The protein below binds the small molecule below.
Small molecule (SMILES): CC(=O)N[C@@H]1[C@@H](O)[C@H](O)[C@@H](CO)O[C@H]1O

Sequence of chain 1.F:
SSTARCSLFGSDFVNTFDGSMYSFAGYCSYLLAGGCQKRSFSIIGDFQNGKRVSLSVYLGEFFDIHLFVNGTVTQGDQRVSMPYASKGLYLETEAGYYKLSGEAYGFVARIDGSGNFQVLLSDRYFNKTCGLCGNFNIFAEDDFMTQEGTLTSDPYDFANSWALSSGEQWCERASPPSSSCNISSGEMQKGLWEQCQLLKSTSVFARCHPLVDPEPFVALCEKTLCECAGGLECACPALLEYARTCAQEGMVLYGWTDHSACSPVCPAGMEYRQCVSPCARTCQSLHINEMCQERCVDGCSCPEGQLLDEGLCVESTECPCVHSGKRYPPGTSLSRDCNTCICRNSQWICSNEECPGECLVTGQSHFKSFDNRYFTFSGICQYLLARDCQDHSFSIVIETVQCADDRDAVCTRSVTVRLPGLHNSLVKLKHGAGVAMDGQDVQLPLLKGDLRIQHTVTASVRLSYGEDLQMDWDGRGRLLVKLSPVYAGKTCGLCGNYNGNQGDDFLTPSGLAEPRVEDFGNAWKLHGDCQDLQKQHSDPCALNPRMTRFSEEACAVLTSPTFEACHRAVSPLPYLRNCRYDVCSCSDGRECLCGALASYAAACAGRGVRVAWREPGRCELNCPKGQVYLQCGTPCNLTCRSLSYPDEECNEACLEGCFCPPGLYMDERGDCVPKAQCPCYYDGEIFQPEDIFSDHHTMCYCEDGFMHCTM

Binding-site contacts:
Ligand atom C8 contacts residue ASN134 of chain 1.F at 4.3 Å.
Ligand atom C1 contacts residue ASN134 of chain 1.F at 1.4 Å.
Ligand atom C7 contacts residue ASN134 of chain 1.F at 3.2 Å.
Ligand atom C3 contacts residue ASN134 of chain 1.F at 3.8 Å.
Ligand atom C5 contacts residue ASN134 of chain 1.F at 3.6 Å.
Ligand atom O5 contacts residue ASN134 of chain 1.F at 2.4 Å (h-bond).
Ligand atom C2 contacts residue ASN134 of chain 1.F at 2.5 Å.
Ligand atom N2 contacts residue ASN134 of chain 1.F at 2.9 Å (h-bond).
Ligand atom C4 contacts residue ASN134 of chain 1.F at 4.2 Å.
Ligand atom O7 contacts residue ASN134 of chain 1.F at 3.2 Å (h-bond).